Sequence of chain 1.B:
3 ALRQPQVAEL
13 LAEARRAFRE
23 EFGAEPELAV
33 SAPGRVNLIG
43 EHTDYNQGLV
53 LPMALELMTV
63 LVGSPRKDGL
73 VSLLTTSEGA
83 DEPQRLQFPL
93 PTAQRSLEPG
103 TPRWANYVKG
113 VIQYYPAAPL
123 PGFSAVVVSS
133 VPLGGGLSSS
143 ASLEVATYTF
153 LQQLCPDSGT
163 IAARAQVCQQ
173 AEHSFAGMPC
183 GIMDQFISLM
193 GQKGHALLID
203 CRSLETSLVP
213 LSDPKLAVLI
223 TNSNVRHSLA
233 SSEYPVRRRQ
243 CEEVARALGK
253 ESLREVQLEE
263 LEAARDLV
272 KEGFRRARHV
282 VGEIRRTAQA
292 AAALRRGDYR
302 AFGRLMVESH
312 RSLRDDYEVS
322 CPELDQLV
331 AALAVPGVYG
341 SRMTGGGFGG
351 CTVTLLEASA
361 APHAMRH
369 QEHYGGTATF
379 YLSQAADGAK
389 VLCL

A protein and the small-molecule ligand that binds it are described below.
Small molecule (SMILES): OC[C@H]1O[C@@H](O)[C@H](O)[C@@H](O)[C@H]1O

Binding-site contacts:
Ligand atom O6 contacts residue ASN39 of chain 1.B at 4.2 Å.
Ligand atom O1 contacts residue TYR236 of chain 1.B at 4.2 Å.
Ligand atom C3 contacts residue ASP186 of chain 1.B at 3.8 Å.
Ligand atom O5 contacts residue TYR236 of chain 1.B at 3.4 Å.
Ligand atom O3 contacts residue ASP46 of chain 1.B at 2.6 Å (salt-bridge).
Ligand atom O3 contacts residue TYR236 of chain 1.B at 3.5 Å (h-bond).
Ligand atom C5 contacts residue GLU43 of chain 1.B at 4.0 Å.
Ligand atom C2 contacts residue ASP186 of chain 1.B at 3.5 Å.
Ligand atom O6 contacts residue GLY42 of chain 1.B at 4.2 Å.
Ligand atom C6 contacts residue GLU43 of chain 1.B at 3.3 Å.
Ligand atom O6 contacts residue HIS44 of chain 1.B at 2.8 Å (h-bond).
Ligand atom C2 contacts residue TYR236 of chain 1.B at 3.6 Å (hydrophobic).
Ligand atom O1 contacts residue GLY346 of chain 1.B at 3.7 Å.
Ligand atom C6 contacts residue GLY345 of chain 1.B at 3.7 Å.
Ligand atom C4 contacts residue TYR236 of chain 1.B at 3.6 Å (hydrophobic).
Ligand atom C5 contacts residue MET185 of chain 1.B at 3.9 Å (hydrophobic).
Ligand atom O2 contacts residue CYS182 of chain 1.B at 3.5 Å.
Ligand atom O4 contacts residue TYR236 of chain 1.B at 2.5 Å (h-bond).
Ligand atom C6 contacts residue GLY346 of chain 1.B at 4.0 Å.
Ligand atom O4 contacts residue ASP46 of chain 1.B at 2.7 Å (salt-bridge).
Ligand atom O3 contacts residue GLY183 of chain 1.B at 3.0 Å (h-bond).
Ligand atom O5 contacts residue GLY346 of chain 1.B at 3.4 Å.
Ligand atom O3 contacts residue CYS182 of chain 1.B at 3.9 Å.
Ligand atom C3 contacts residue ASP46 of chain 1.B at 3.4 Å.
Ligand atom C1 contacts residue ARG37 of chain 1.B at 4.1 Å.
Ligand atom C1 contacts residue GLY346 of chain 1.B at 4.0 Å.
Ligand atom C6 contacts residue HIS44 of chain 1.B at 3.5 Å.
Ligand atom C1 contacts residue TYR236 of chain 1.B at 4.2 Å (hydrophobic).
Ligand atom O6 contacts residue GLU43 of chain 1.B at 2.3 Å (salt-bridge).
Ligand atom O6 contacts residue GLY345 of chain 1.B at 4.1 Å.
Ligand atom O5 contacts residue GLY345 of chain 1.B at 4.0 Å.
Ligand atom C4 contacts residue MET185 of chain 1.B at 3.8 Å (hydrophobic).
Ligand atom C3 contacts residue TYR236 of chain 1.B at 3.7 Å (hydrophobic).
Ligand atom C4 contacts residue ASP46 of chain 1.B at 3.3 Å.
Ligand atom C2 contacts residue CYS182 of chain 1.B at 4.2 Å (hydrophobic).
Ligand atom O2 contacts residue ASP186 of chain 1.B at 2.6 Å (salt-bridge).
Ligand atom O4 contacts residue TYR47 of chain 1.B at 3.6 Å.
Ligand atom C1 contacts residue ASP186 of chain 1.B at 3.7 Å.
Ligand atom O6 contacts residue MET185 of chain 1.B at 3.5 Å.
Ligand atom C3 contacts residue MET185 of chain 1.B at 4.2 Å (hydrophobic).